Binding-site contacts:
Ligand atom C1 contacts residue ASN122 of chain 1.I at 1.5 Å.
Ligand atom O5 contacts residue VAL127 of chain 1.I at 3.9 Å.
Ligand atom C4 contacts residue ASN122 of chain 1.I at 4.3 Å.
Ligand atom O5 contacts residue ASN122 of chain 1.I at 2.4 Å (h-bond).
Ligand atom C7 contacts residue THR124 of chain 1.I at 3.9 Å.
Ligand atom C7 contacts residue ASN122 of chain 1.I at 4.0 Å.
Ligand atom C6 contacts residue VAL127 of chain 1.I at 3.8 Å (hydrophobic).
Ligand atom C1 contacts residue THR124 of chain 1.I at 4.0 Å.
Ligand atom C1 contacts residue VAL127 of chain 1.I at 4.4 Å (hydrophobic).
Ligand atom C5 contacts residue ASN122 of chain 1.I at 3.7 Å.
Ligand atom N2 contacts residue ASN122 of chain 1.I at 2.9 Å (h-bond).
Ligand atom C3 contacts residue ASN122 of chain 1.I at 3.8 Å.
Ligand atom C5 contacts residue VAL127 of chain 1.I at 3.6 Å (hydrophobic).
Ligand atom C8 contacts residue THR124 of chain 1.I at 3.5 Å.
Ligand atom C2 contacts residue ASN122 of chain 1.I at 2.5 Å.
Ligand atom O6 contacts residue VAL127 of chain 1.I at 4.2 Å.
Ligand atom O4 contacts residue VAL171 of chain 1.I at 4.3 Å.
Ligand atom C2 contacts residue THR124 of chain 1.I at 4.3 Å.
Ligand atom N2 contacts residue THR124 of chain 1.I at 3.3 Å.

A small-molecule ligand and the protein it binds are described below.
Small molecule (SMILES): CC(=O)N[C@@H]1[C@@H](O)[C@H](O)[C@@H](CO)O[C@H]1O

Sequence of chain 1.I:
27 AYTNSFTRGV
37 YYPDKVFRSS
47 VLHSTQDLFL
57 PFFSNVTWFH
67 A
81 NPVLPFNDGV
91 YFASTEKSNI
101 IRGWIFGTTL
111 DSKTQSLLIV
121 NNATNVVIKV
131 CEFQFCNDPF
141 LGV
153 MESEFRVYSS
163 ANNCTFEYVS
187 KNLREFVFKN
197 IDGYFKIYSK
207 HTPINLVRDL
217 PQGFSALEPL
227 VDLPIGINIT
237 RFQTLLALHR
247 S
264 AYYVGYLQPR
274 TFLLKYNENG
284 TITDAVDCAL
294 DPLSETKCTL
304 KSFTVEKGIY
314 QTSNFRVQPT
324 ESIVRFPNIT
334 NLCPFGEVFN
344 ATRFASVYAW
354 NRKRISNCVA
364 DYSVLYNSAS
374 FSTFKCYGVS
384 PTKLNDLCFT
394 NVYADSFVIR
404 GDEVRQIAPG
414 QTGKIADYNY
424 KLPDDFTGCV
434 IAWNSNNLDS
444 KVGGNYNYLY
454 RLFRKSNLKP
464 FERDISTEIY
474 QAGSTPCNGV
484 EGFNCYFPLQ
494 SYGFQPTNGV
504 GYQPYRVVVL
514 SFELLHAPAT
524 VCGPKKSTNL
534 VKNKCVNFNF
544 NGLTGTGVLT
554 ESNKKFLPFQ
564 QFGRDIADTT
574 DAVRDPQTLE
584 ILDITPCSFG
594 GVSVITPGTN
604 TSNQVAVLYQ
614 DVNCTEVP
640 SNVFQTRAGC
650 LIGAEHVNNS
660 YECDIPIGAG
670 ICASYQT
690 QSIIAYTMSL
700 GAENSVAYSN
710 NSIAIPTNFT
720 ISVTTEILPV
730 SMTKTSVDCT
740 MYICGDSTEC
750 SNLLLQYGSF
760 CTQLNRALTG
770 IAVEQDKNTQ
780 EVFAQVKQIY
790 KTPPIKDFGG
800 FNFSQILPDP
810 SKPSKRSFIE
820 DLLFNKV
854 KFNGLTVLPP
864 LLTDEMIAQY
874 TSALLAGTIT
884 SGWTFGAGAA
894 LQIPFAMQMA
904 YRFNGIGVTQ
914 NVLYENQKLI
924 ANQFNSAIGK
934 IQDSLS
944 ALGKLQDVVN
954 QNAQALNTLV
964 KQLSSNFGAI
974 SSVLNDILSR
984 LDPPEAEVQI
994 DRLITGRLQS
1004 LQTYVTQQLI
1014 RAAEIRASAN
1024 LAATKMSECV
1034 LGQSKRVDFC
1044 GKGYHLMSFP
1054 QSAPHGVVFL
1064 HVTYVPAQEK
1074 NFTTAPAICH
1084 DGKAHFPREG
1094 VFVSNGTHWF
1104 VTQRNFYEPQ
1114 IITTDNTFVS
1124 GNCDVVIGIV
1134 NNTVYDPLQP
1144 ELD